Sequence of chain 1.A:
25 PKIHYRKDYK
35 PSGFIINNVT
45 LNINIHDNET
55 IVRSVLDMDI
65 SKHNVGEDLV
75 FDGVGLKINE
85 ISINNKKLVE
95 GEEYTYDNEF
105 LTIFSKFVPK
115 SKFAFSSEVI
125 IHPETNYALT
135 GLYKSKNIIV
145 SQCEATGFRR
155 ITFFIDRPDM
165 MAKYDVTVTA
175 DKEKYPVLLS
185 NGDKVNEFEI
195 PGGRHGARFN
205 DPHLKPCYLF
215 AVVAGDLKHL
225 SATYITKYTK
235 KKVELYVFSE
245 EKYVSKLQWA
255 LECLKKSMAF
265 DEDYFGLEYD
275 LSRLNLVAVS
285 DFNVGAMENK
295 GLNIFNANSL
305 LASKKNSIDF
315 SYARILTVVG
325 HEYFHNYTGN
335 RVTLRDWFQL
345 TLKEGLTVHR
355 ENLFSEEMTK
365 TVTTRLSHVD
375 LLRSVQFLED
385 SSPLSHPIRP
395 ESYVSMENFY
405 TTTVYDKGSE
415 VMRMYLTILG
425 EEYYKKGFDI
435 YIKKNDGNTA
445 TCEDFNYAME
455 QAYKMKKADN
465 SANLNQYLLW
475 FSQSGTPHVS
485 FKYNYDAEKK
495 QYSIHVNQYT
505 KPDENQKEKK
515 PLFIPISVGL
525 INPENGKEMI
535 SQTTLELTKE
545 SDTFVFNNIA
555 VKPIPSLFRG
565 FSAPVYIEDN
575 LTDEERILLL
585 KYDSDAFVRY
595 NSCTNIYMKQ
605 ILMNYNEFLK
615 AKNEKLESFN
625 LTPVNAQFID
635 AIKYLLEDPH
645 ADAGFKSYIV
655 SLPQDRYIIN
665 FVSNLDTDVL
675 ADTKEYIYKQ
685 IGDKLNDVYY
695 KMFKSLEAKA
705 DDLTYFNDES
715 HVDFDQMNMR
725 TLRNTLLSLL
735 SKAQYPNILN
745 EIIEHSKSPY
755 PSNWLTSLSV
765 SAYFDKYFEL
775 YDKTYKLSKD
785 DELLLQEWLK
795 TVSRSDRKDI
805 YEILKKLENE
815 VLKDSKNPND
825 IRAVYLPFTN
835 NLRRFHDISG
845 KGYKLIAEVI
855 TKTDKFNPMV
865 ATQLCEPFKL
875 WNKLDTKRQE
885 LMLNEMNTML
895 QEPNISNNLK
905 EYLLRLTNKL

Binding-site contacts:
Ligand atom O1 contacts residue HIS325 of chain 1.A at 3.2 Å.
Ligand atom O1 contacts residue HIS329 of chain 1.A at 3.0 Å (h-bond).
Ligand atom CB contacts residue ALA290 of chain 1.A at 3.4 Å (hydrophobic).
Ligand atom O1 contacts residue GLU326 of chain 1.A at 2.5 Å (salt-bridge).
Ligand atom CG contacts residue VAL288 of chain 1.A at 3.7 Å (hydrophobic).
Ligand atom O2 contacts residue GLU348 of chain 1.A at 2.8 Å (salt-bridge).
Ligand atom N contacts residue ZN1 of chain 1.B at 3.0 Å.
Ligand atom CG contacts residue TYR409 of chain 1.A at 3.5 Å (hydrophobic).
Ligand atom CB contacts residue TYR409 of chain 1.A at 3.6 Å (hydrophobic).
Ligand atom C7 contacts residue GLU326 of chain 1.A at 3.3 Å.
Ligand atom CA contacts residue ZN1 of chain 1.B at 2.8 Å.
Ligand atom C10 contacts residue TYR409 of chain 1.A at 3.5 Å (hydrophobic).
Ligand atom O1 contacts residue ZN1 of chain 1.B at 2.2 Å.
Ligand atom N3 contacts residue TYR409 of chain 1.A at 3.8 Å.
Ligand atom CZ contacts residue TYR404 of chain 1.A at 3.6 Å (hydrophobic).
Ligand atom O2 contacts residue HIS325 of chain 1.A at 3.4 Å (h-bond).
Ligand atom N2 contacts residue TYR409 of chain 1.A at 3.5 Å (h-bond).
Ligand atom C10 contacts residue TYR404 of chain 1.A at 3.4 Å (hydrophobic).
Ligand atom CA contacts residue TYR409 of chain 1.A at 3.3 Å (hydrophobic).
Ligand atom C11 contacts residue THR406 of chain 1.A at 3.8 Å.
Ligand atom O contacts residue VAL288 of chain 1.A at 3.6 Å.
Ligand atom CD1 contacts residue VAL288 of chain 1.A at 3.7 Å (hydrophobic).
Ligand atom C12 contacts residue THR406 of chain 1.A at 3.8 Å.
Ligand atom CE2 contacts residue GLU148 of chain 1.A at 3.7 Å.
Ligand atom O2 contacts residue TYR409 of chain 1.A at 2.5 Å (h-bond).
Ligand atom O contacts residue ALA290 of chain 1.A at 3.2 Å (h-bond).
Ligand atom O1 contacts residue GLU292 of chain 1.A at 2.8 Å (salt-bridge).
Ligand atom O2 contacts residue ZN1 of chain 1.B at 2.1 Å.
Ligand atom C12 contacts residue TYR404 of chain 1.A at 3.4 Å (hydrophobic).
Ligand atom CA contacts residue ALA290 of chain 1.A at 3.7 Å (hydrophobic).
Ligand atom CE1 contacts residue TYR404 of chain 1.A at 3.3 Å (hydrophobic).
Ligand atom N contacts residue ALA290 of chain 1.A at 2.9 Å (h-bond).
Ligand atom C7 contacts residue HIS325 of chain 1.A at 3.6 Å.
Ligand atom C10 contacts residue THR405 of chain 1.A at 3.8 Å.
Ligand atom N4 contacts residue TYR409 of chain 1.A at 3.5 Å.
Ligand atom N contacts residue GLU326 of chain 1.A at 3.0 Å (salt-bridge).
Ligand atom O contacts residue GLY289 of chain 1.A at 2.8 Å (h-bond).
Ligand atom CD1 contacts residue TYR409 of chain 1.A at 3.5 Å (hydrophobic).
Ligand atom C3 contacts residue GLY289 of chain 1.A at 3.8 Å.
Ligand atom N contacts residue GLU292 of chain 1.A at 3.6 Å (salt-bridge).

The protein below binds the small molecule below.
Small molecule (SMILES): CC(C)C[C@H](NC(=O)NCc1ccccc1)C(=O)N[C@@H](C(=O)NO)c1ccccc1